Sequence of chain 1.A:
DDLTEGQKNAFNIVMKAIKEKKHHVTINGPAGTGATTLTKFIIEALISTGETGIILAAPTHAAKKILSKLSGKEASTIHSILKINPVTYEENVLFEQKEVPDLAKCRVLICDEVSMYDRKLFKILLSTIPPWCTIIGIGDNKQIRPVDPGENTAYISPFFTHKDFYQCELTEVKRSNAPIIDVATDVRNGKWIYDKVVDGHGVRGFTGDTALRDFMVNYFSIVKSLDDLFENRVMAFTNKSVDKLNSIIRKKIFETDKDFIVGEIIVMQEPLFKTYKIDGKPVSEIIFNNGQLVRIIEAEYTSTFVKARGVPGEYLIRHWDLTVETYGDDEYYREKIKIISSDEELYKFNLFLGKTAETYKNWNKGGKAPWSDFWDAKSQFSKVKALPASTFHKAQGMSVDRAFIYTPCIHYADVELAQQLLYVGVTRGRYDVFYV

A protein and the small-molecule ligand that binds it are described below.
Small molecule (SMILES): Cc1cn([C@H]2C[C@H](OP(=O)(O)O)[C@@H](CO[P](=O)(O)O[C@H]3C[C@H](n4cc(C)c(=O)[nH]c4=O)O[C@@H]3CO[P](=O)(O)O[C@H]3C[C@H](n4cc(C)c(=O)[nH]c4=O)O[C@@H]3COP(=O)(O)O)O2)c(=O)[nH]c1=O

Binding-site contacts:
Ligand atom C4' contacts residue VAL170 of chain 1.A at 4.5 Å (hydrophobic).
Ligand atom C5' contacts residue HIS416 of chain 1.A at 4.0 Å.
Ligand atom C5' contacts residue PHE260 of chain 1.A at 4.0 Å (hydrophobic).
Ligand atom C4' contacts residue THR261 of chain 1.A at 4.2 Å.
Ligand atom C2' contacts residue HIS416 of chain 1.A at 4.3 Å.
Ligand atom OP2 contacts residue ASN313 of chain 1.A at 3.9 Å.
Ligand atom O4' contacts residue PHE260 of chain 1.A at 4.4 Å.
Ligand atom OP1 contacts residue HIS416 of chain 1.A at 3.1 Å.
Ligand atom P contacts residue HIS416 of chain 1.A at 3.9 Å.
Ligand atom C2' contacts residue VAL170 of chain 1.A at 4.1 Å (hydrophobic).
Ligand atom P contacts residue LYS417 of chain 1.A at 3.2 Å.
Ligand atom O2 contacts residue LEU440 of chain 1.A at 3.9 Å.
Ligand atom OP1 contacts residue ASN262 of chain 1.A at 2.2 Å (h-bond).
Ligand atom OP2 contacts residue ASN262 of chain 1.A at 3.7 Å.
Ligand atom C1' contacts residue HIS416 of chain 1.A at 3.8 Å.
Ligand atom OP1 contacts residue THR261 of chain 1.A at 3.8 Å.
Ligand atom O5' contacts residue LYS417 of chain 1.A at 4.0 Å.
Ligand atom O5' contacts residue ASN313 of chain 1.A at 4.4 Å.
Ligand atom C5' contacts residue ASN262 of chain 1.A at 4.0 Å.
Ligand atom OP2 contacts residue LYS417 of chain 1.A at 3.4 Å (salt-bridge).
Ligand atom C1' contacts residue PHE260 of chain 1.A at 3.6 Å (hydrophobic).
Ligand atom P contacts residue ASN262 of chain 1.A at 3.5 Å.
Ligand atom O5' contacts residue HIS416 of chain 1.A at 4.5 Å.
Ligand atom C2' contacts residue PHE260 of chain 1.A at 3.6 Å (hydrophobic).
Ligand atom O2 contacts residue HIS416 of chain 1.A at 4.0 Å.
Ligand atom C4' contacts residue HIS416 of chain 1.A at 3.7 Å.
Ligand atom O2 contacts residue PHE260 of chain 1.A at 3.7 Å.
Ligand atom OP1 contacts residue PHE260 of chain 1.A at 4.4 Å.
Ligand atom C3' contacts residue HIS416 of chain 1.A at 4.2 Å.
Ligand atom O4' contacts residue HIS416 of chain 1.A at 3.8 Å.
Ligand atom O5' contacts residue ASN262 of chain 1.A at 4.1 Å.
Ligand atom OP1 contacts residue THR414 of chain 1.A at 3.6 Å.
Ligand atom OP1 contacts residue LYS417 of chain 1.A at 2.3 Å (salt-bridge).
Ligand atom O4' contacts residue VAL170 of chain 1.A at 3.7 Å.
Ligand atom C5' contacts residue VAL170 of chain 1.A at 4.3 Å (hydrophobic).
Ligand atom O3' contacts residue THR261 of chain 1.A at 3.9 Å.
Ligand atom C1' contacts residue VAL170 of chain 1.A at 4.4 Å (hydrophobic).
Ligand atom O3' contacts residue HIS416 of chain 1.A at 3.4 Å.
Ligand atom O4' contacts residue TYR435 of chain 1.A at 4.1 Å.
Ligand atom OP2 contacts residue TYR435 of chain 1.A at 3.7 Å.